The small molecule below binds the protein below.
Small molecule (SMILES): CCN(CC)CCNC(=O)c1c(C)[nH]c(/C=C2\C(=O)Nc3ccc(Cl)cc32)c1C

Binding-site contacts:
Ligand atom CAN contacts residue LEU12 of chain 1.A at 3.8 Å (hydrophobic).
Ligand atom NAU contacts residue LEU12 of chain 1.A at 3.4 Å (h-bond).
Ligand atom CAK contacts residue LEU136 of chain 1.A at 3.8 Å (hydrophobic).
Ligand atom NAP contacts residue TYR86 of chain 1.A at 3.6 Å.
Ligand atom NAH contacts residue GLU84 of chain 1.A at 2.8 Å (salt-bridge).
Ligand atom CAF contacts residue GLU84 of chain 1.A at 3.5 Å.
Ligand atom CBB contacts residue LYS11 of chain 1.A at 3.4 Å.
Ligand atom CAQ contacts residue LEU12 of chain 1.A at 3.3 Å (hydrophobic).
Ligand atom CAI contacts residue LEU136 of chain 1.A at 3.8 Å (hydrophobic).
Ligand atom CAO contacts residue LEU12 of chain 1.A at 3.6 Å (hydrophobic).
Ligand atom CAV contacts residue LEU12 of chain 1.A at 3.9 Å (hydrophobic).
Ligand atom CAR contacts residue TYR86 of chain 1.A at 3.6 Å (hydrophobic).
Ligand atom CAG contacts residue LEU136 of chain 1.A at 3.7 Å (hydrophobic).
Ligand atom CAI contacts residue TYR86 of chain 1.A at 3.7 Å (hydrophobic).
Ligand atom CBB contacts residue LEU12 of chain 1.A at 3.4 Å (hydrophobic).
Ligand atom CAB contacts residue MET83 of chain 1.A at 3.5 Å (hydrophobic).
Ligand atom CAR contacts residue LEU12 of chain 1.A at 3.8 Å (hydrophobic).
Ligand atom CAW contacts residue LEU12 of chain 1.A at 3.2 Å (hydrophobic).
Ligand atom CAR contacts residue GOL1 of chain 1.H at 3.3 Å.
Ligand atom CAB contacts residue VAL149 of chain 1.A at 3.8 Å (hydrophobic).
Ligand atom NAP contacts residue LEU12 of chain 1.A at 3.9 Å.
Ligand atom NAH contacts residue TYR86 of chain 1.A at 3.8 Å.
Ligand atom OAJ contacts residue VAL85 of chain 1.A at 3.5 Å.
Ligand atom CAY contacts residue LEU12 of chain 1.A at 3.5 Å (hydrophobic).
Ligand atom CBA contacts residue LEU301 of chain 1.A at 3.7 Å (hydrophobic).
Ligand atom OAJ contacts residue TYR86 of chain 1.A at 2.9 Å (h-bond).
Ligand atom NAH contacts residue ALA33 of chain 1.A at 3.7 Å.
Ligand atom CL contacts residue ASP150 of chain 1.A at 3.1 Å.
Ligand atom NAU contacts residue GOL1 of chain 1.I at 3.6 Å.
Ligand atom CAA contacts residue MET83 of chain 1.A at 3.9 Å (hydrophobic).
Ligand atom CAF contacts residue ALA33 of chain 1.A at 3.9 Å (hydrophobic).
Ligand atom CAM contacts residue LEU12 of chain 1.A at 3.8 Å (hydrophobic).
Ligand atom NAX contacts residue LEU12 of chain 1.A at 3.3 Å (h-bond).
Ligand atom CAI contacts residue GLU84 of chain 1.A at 3.8 Å.
Ligand atom CBA contacts residue ARG398 of chain 1.A at 3.4 Å.
Ligand atom CAB contacts residue MET67 of chain 1.A at 3.5 Å (hydrophobic).
Ligand atom CAM contacts residue GOL1 of chain 1.I at 3.8 Å.
Ligand atom CAQ contacts residue GOL1 of chain 1.I at 3.3 Å.
Ligand atom CAS contacts residue LEU12 of chain 1.A at 3.7 Å (hydrophobic).
Ligand atom CAC contacts residue GLU84 of chain 1.A at 3.7 Å.

Sequence of chain 1.A:
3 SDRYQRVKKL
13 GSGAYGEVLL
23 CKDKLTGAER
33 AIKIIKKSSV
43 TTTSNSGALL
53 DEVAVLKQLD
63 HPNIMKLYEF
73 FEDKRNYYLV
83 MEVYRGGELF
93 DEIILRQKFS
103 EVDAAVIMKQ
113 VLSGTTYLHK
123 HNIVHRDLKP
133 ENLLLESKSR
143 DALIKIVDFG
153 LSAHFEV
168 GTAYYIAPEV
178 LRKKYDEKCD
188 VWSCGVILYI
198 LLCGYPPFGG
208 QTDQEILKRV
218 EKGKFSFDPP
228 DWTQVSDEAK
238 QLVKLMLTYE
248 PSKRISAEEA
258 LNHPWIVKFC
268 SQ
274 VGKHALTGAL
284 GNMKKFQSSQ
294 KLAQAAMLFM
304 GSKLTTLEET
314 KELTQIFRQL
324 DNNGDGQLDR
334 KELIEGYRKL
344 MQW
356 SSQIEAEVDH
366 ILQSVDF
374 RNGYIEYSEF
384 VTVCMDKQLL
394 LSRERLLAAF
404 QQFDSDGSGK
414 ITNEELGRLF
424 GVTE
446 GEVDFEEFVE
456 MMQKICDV